A protein and the small-molecule ligand that binds it are described below.
Small molecule (SMILES): CC(=O)N[C@@H]1[C@@H](O)[C@H](O)[C@@H](CO)O[C@H]1O

Binding-site contacts:
Ligand atom C5 contacts residue ASN788 of chain 1.B at 3.7 Å.
Ligand atom O5 contacts residue ASN788 of chain 1.B at 2.4 Å (h-bond).
Ligand atom N2 contacts residue PHE789 of chain 1.B at 3.9 Å.
Ligand atom C1 contacts residue ASN788 of chain 1.B at 1.4 Å.
Ligand atom C7 contacts residue PHE789 of chain 1.B at 4.2 Å (hydrophobic).
Ligand atom C3 contacts residue ASN788 of chain 1.B at 3.8 Å.
Ligand atom O7 contacts residue THR787 of chain 1.B at 4.3 Å.
Ligand atom C4 contacts residue ASN788 of chain 1.B at 4.2 Å.
Ligand atom C7 contacts residue ASN788 of chain 1.B at 3.3 Å.
Ligand atom O7 contacts residue PHE789 of chain 1.B at 3.2 Å.
Ligand atom C2 contacts residue ASN788 of chain 1.B at 2.4 Å.
Ligand atom C8 contacts residue ASN788 of chain 1.B at 3.4 Å.
Ligand atom O7 contacts residue ASN788 of chain 1.B at 4.0 Å.
Ligand atom N2 contacts residue ASN788 of chain 1.B at 2.9 Å (h-bond).

Sequence of chain 1.B:
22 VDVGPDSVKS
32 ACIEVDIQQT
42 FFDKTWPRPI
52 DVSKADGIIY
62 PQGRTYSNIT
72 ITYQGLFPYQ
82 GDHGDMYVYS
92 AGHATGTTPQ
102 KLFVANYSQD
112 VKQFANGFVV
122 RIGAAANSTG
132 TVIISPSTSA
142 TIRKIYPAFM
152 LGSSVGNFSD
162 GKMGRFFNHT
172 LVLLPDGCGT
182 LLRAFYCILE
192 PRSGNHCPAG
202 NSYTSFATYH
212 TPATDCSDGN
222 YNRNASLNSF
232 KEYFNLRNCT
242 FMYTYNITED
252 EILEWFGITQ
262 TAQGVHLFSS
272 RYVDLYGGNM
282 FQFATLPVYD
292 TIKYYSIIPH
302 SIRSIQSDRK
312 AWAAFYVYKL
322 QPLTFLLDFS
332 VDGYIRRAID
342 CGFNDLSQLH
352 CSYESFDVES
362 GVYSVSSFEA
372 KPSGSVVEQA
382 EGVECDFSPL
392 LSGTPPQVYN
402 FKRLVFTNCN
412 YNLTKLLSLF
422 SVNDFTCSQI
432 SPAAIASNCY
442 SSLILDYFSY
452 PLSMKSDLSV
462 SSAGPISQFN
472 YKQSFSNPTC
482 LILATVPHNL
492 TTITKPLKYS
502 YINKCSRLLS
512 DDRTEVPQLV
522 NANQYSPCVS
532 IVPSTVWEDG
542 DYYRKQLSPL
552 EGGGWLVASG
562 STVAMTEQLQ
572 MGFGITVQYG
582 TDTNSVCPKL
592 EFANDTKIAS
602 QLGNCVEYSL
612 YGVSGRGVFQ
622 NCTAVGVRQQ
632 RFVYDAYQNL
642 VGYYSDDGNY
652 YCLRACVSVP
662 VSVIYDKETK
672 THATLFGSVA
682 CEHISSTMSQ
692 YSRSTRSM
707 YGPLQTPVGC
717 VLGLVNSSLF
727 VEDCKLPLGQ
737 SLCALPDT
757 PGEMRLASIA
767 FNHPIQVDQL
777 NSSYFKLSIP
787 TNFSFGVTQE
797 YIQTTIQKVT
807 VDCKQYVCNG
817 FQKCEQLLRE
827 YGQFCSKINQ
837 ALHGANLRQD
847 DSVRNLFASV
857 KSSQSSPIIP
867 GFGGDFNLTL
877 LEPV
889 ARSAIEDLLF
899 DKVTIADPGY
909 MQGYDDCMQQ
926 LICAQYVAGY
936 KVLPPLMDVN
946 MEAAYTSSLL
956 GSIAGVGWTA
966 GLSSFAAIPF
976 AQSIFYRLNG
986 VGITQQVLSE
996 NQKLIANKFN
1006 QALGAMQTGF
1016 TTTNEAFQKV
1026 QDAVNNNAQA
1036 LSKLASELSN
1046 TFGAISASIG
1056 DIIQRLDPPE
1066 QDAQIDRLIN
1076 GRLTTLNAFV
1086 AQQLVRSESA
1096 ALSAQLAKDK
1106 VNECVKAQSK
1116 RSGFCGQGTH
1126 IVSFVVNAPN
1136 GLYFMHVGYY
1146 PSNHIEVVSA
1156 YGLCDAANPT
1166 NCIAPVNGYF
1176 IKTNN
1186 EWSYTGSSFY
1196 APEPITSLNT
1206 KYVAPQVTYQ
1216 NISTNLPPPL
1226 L